Sequence of chain 1.B:
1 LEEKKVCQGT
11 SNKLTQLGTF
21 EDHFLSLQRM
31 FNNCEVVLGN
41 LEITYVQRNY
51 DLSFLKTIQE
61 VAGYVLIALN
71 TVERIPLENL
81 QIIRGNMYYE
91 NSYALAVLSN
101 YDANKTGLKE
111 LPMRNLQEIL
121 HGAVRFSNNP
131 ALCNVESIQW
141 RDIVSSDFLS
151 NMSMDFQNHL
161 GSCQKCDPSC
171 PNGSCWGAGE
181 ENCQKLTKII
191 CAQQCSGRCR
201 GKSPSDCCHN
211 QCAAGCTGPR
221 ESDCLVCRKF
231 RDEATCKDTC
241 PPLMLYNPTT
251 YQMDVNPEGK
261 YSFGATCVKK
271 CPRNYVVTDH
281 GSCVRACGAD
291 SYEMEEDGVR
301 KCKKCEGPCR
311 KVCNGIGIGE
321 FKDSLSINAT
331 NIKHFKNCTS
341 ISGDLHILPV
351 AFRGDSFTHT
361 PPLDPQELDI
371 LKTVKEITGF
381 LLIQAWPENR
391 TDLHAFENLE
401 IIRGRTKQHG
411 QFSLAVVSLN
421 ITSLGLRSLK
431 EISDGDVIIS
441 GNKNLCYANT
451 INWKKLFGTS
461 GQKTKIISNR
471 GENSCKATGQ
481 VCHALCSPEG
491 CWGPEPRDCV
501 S

This small molecule binds to this protein.
Small molecule (SMILES): CC(=O)N[C@H]1[C@H](O[C@H]2[C@H](O)[C@@H](NC(C)=O)CO[C@@H]2CO)O[C@H](CO)[C@@H](O)[C@@H]1O

Binding-site contacts:
Ligand atom C5 contacts residue ASN331 of chain 1.B at 3.5 Å.
Ligand atom C7 contacts residue ASN328 of chain 1.B at 3.7 Å.
Ligand atom O6 contacts residue GLU320 of chain 1.B at 3.9 Å.
Ligand atom C6 contacts residue ASN331 of chain 1.B at 2.9 Å.
Ligand atom C3 contacts residue THR358 of chain 1.B at 4.0 Å.
Ligand atom C3 contacts residue THR360 of chain 1.B at 3.5 Å.
Ligand atom N2 contacts residue THR360 of chain 1.B at 3.0 Å (h-bond).
Ligand atom O5 contacts residue THR330 of chain 1.B at 3.9 Å.
Ligand atom C1 contacts residue ASN328 of chain 1.B at 1.4 Å.
Ligand atom C4 contacts residue SER324 of chain 1.B at 3.8 Å.
Ligand atom C5 contacts residue ASP323 of chain 1.B at 3.5 Å.
Ligand atom C6 contacts residue ASP323 of chain 1.B at 3.7 Å.
Ligand atom N2 contacts residue ASN328 of chain 1.B at 2.8 Å (h-bond).
Ligand atom C8 contacts residue SER324 of chain 1.B at 4.0 Å.
Ligand atom O7 contacts residue LEU325 of chain 1.B at 4.1 Å.
Ligand atom O6 contacts residue ASP323 of chain 1.B at 3.4 Å.
Ligand atom C1 contacts residue ASN331 of chain 1.B at 3.8 Å.
Ligand atom C2 contacts residue ASN328 of chain 1.B at 2.4 Å.
Ligand atom C6 contacts residue THR330 of chain 1.B at 3.5 Å.
Ligand atom O6 contacts residue PHE321 of chain 1.B at 4.1 Å.
Ligand atom O5 contacts residue ASN328 of chain 1.B at 2.4 Å (h-bond).
Ligand atom C8 contacts residue LEU325 of chain 1.B at 3.0 Å (hydrophobic).
Ligand atom C6 contacts residue SER324 of chain 1.B at 4.0 Å.
Ligand atom C7 contacts residue THR360 of chain 1.B at 4.1 Å.
Ligand atom O6 contacts residue ASN331 of chain 1.B at 2.7 Å (h-bond).
Ligand atom O7 contacts residue VAL350 of chain 1.B at 3.6 Å.
Ligand atom C7 contacts residue THR358 of chain 1.B at 3.8 Å.
Ligand atom O3 contacts residue THR358 of chain 1.B at 3.7 Å.
Ligand atom O5 contacts residue ASP323 of chain 1.B at 3.8 Å.
Ligand atom C3 contacts residue ASN328 of chain 1.B at 3.8 Å.
Ligand atom C2 contacts residue THR360 of chain 1.B at 3.5 Å.
Ligand atom C1 contacts residue THR360 of chain 1.B at 3.5 Å.
Ligand atom O4 contacts residue ASP323 of chain 1.B at 3.9 Å.
Ligand atom C5 contacts residue ASN328 of chain 1.B at 3.7 Å.
Ligand atom O6 contacts residue SER324 of chain 1.B at 2.7 Å (h-bond).
Ligand atom N2 contacts residue THR358 of chain 1.B at 3.5 Å (h-bond).
Ligand atom C5 contacts residue THR330 of chain 1.B at 3.8 Å.
Ligand atom C7 contacts residue LEU325 of chain 1.B at 4.0 Å (hydrophobic).
Ligand atom O5 contacts residue ASN331 of chain 1.B at 2.8 Å (h-bond).
Ligand atom O3 contacts residue ASP323 of chain 1.B at 3.7 Å.